Sequence of chain 1.C:
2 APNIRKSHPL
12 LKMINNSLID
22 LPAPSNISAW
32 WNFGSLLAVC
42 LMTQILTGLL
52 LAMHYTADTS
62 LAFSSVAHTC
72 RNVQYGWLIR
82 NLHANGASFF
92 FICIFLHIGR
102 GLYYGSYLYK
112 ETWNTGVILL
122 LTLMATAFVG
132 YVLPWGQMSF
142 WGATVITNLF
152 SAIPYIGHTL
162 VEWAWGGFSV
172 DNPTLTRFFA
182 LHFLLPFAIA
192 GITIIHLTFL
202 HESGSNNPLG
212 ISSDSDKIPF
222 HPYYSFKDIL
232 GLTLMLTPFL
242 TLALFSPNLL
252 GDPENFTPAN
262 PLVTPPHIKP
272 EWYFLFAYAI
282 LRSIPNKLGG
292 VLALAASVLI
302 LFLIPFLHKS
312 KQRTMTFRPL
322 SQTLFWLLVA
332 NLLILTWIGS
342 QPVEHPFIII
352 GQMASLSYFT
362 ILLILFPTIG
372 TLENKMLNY

Binding-site contacts:
Ligand atom C25 contacts residue PHE129 of chain 1.C at 3.8 Å (hydrophobic).
Ligand atom C24 contacts residue PEE1 of chain 1.DA at 3.7 Å.
Ligand atom O7 contacts residue ALA144 of chain 1.C at 3.7 Å.
Ligand atom C10 contacts residue GLY143 of chain 1.C at 3.6 Å.
Ligand atom C11 contacts residue GLY143 of chain 1.C at 3.5 Å.
Ligand atom O4 contacts residue PRO271 of chain 1.C at 3.2 Å.
Ligand atom O23 contacts residue PEE1 of chain 1.DA at 3.7 Å.
Ligand atom C8 contacts residue PHE129 of chain 1.C at 3.5 Å (hydrophobic).
Ligand atom O4 contacts residue PHE275 of chain 1.C at 3.3 Å.
Ligand atom C3 contacts residue PHE275 of chain 1.C at 3.5 Å (hydrophobic).
Ligand atom O4 contacts residue GLU272 of chain 1.C at 2.9 Å (salt-bridge).
Ligand atom O7 contacts residue PHE129 of chain 1.C at 3.5 Å.
Ligand atom N27 contacts residue PHE129 of chain 1.C at 3.5 Å.
Ligand atom C1 contacts residue TYR274 of chain 1.C at 3.2 Å (hydrophobic).
Ligand atom C12 contacts residue PRO271 of chain 1.C at 3.5 Å (hydrophobic).
Ligand atom C12 contacts residue LYS270 of chain 1.C at 3.6 Å.
Ligand atom S16 contacts residue ILE147 of chain 1.C at 3.6 Å.
Ligand atom C15 contacts residue ILE147 of chain 1.C at 3.5 Å (hydrophobic).
Ligand atom C1 contacts residue PHE275 of chain 1.C at 3.7 Å (hydrophobic).
Ligand atom C6 contacts residue PHE129 of chain 1.C at 3.7 Å (hydrophobic).
Ligand atom C11 contacts residue LYS270 of chain 1.C at 3.2 Å.
Ligand atom O2 contacts residue TYR132 of chain 1.C at 3.5 Å.
Ligand atom C11 contacts residue PRO271 of chain 1.C at 3.5 Å (hydrophobic).
Ligand atom C13 contacts residue PRO271 of chain 1.C at 3.5 Å (hydrophobic).
Ligand atom O7 contacts residue GLY143 of chain 1.C at 3.4 Å.
Ligand atom C20 contacts residue MET125 of chain 1.C at 3.6 Å (hydrophobic).
Ligand atom C8 contacts residue VAL133 of chain 1.C at 3.6 Å (hydrophobic).
Ligand atom C1 contacts residue GLU272 of chain 1.C at 3.7 Å.
Ligand atom C6 contacts residue TYR132 of chain 1.C at 3.5 Å (hydrophobic).
Ligand atom C14 contacts residue PRO271 of chain 1.C at 3.4 Å (hydrophobic).
Ligand atom C8 contacts residue ALA144 of chain 1.C at 3.4 Å (hydrophobic).
Ligand atom O23 contacts residue ALA126 of chain 1.C at 3.5 Å (h-bond).
Ligand atom C21 contacts residue MET125 of chain 1.C at 3.7 Å (hydrophobic).
Ligand atom C9 contacts residue PRO271 of chain 1.C at 3.7 Å (hydrophobic).
Ligand atom O23 contacts residue MET125 of chain 1.C at 3.6 Å.
Ligand atom C10 contacts residue PRO271 of chain 1.C at 3.6 Å (hydrophobic).
Ligand atom O2 contacts residue PHE275 of chain 1.C at 3.6 Å.
Ligand atom C1 contacts residue TYR132 of chain 1.C at 3.7 Å (hydrophobic).
Ligand atom N27 contacts residue PHE275 of chain 1.C at 3.6 Å.
Ligand atom C8 contacts residue GLY143 of chain 1.C at 3.6 Å.

A protein and the small-molecule ligand that binds it are described below.
Small molecule (SMILES): CO/C=C(/C(=O)OC)c1ccccc1CSc1nc2cc(OC)ccc2s1